Binding-site contacts:
Ligand atom CD contacts residue ASN41 of chain 1.E at 3.2 Å.
Ligand atom N contacts residue TYR52 of chain 1.E at 3.4 Å (h-bond).
Ligand atom CM2 contacts residue ASP44 of chain 1.E at 3.6 Å.
Ligand atom O contacts residue THR78 of chain 1.E at 3.7 Å.
Ligand atom O contacts residue PHE47 of chain 1.E at 3.0 Å (h-bond).
Ligand atom CD contacts residue SER46 of chain 1.E at 3.8 Å.
Ligand atom CB contacts residue PHE47 of chain 1.E at 3.2 Å (hydrophobic).
Ligand atom N contacts residue ASN50 of chain 1.E at 2.8 Å (h-bond).
Ligand atom CM2 contacts residue SER46 of chain 1.E at 3.6 Å.
Ligand atom O contacts residue ASN50 of chain 1.E at 3.0 Å (h-bond).
Ligand atom C contacts residue ASN50 of chain 1.E at 3.5 Å.
Ligand atom CA contacts residue PHE47 of chain 1.E at 3.2 Å (hydrophobic).
Ligand atom CM1 contacts residue TRP77 of chain 1.E at 3.4 Å (hydrophobic).
Ligand atom CZ contacts residue ASN41 of chain 1.E at 3.2 Å.
Ligand atom N contacts residue TRP77 of chain 1.E at 3.6 Å.
Ligand atom CA contacts residue TRP77 of chain 1.E at 3.6 Å (hydrophobic).
Ligand atom N contacts residue GLY45 of chain 1.E at 3.3 Å (h-bond).
Ligand atom OG1 contacts residue ASN50 of chain 1.E at 2.8 Å (h-bond).
Ligand atom CG contacts residue GLY45 of chain 1.E at 3.4 Å.
Ligand atom NH2 contacts residue ASN41 of chain 1.E at 3.5 Å (h-bond).
Ligand atom O contacts residue ASN50 of chain 1.E at 3.4 Å (h-bond).
Ligand atom O contacts residue TRP77 of chain 1.E at 3.7 Å.
Ligand atom N contacts residue TRP77 of chain 1.E at 3.6 Å.
Ligand atom C contacts residue TRP77 of chain 1.E at 3.4 Å (hydrophobic).
Ligand atom C contacts residue PHE47 of chain 1.E at 3.7 Å (hydrophobic).
Ligand atom CA contacts residue ASN50 of chain 1.E at 3.8 Å.
Ligand atom CD contacts residue PHE42 of chain 1.E at 3.8 Å (hydrophobic).
Ligand atom CM3 contacts residue TYR83 of chain 1.E at 3.6 Å (hydrophobic).
Ligand atom O contacts residue SER46 of chain 1.E at 3.2 Å.
Ligand atom O contacts residue TRP77 of chain 1.E at 2.9 Å.
Ligand atom NE contacts residue ASN41 of chain 1.E at 3.0 Å (h-bond).
Ligand atom CM2 contacts residue PHE42 of chain 1.E at 3.8 Å (hydrophobic).
Ligand atom C contacts residue TRP77 of chain 1.E at 3.4 Å (hydrophobic).
Ligand atom NH1 contacts residue ASN41 of chain 1.E at 3.4 Å (h-bond).
Ligand atom N contacts residue PHE47 of chain 1.E at 3.1 Å (h-bond).
Ligand atom CA contacts residue ASN50 of chain 1.E at 3.4 Å.
Ligand atom CG contacts residue PHE47 of chain 1.E at 3.5 Å (hydrophobic).
Ligand atom CB contacts residue ASN50 of chain 1.E at 3.7 Å.
Ligand atom O contacts residue SER48 of chain 1.E at 3.0 Å (h-bond).
Ligand atom CB contacts residue GLY45 of chain 1.E at 3.4 Å.

The protein below binds the small molecule below.
Small molecule (SMILES): CC(C)C[C@H](N)C(=O)N[C@@H](C)C(=O)N[C@H](C(=O)N[C@@H](CCCC[N+](C)(C)C)C(=O)N[C@@H](C)C(=O)N[C@@H](C)C(=O)N[C@H](C=O)CCCN=C(N)N)[C@@H](C)O

Sequence of chain 1.E:
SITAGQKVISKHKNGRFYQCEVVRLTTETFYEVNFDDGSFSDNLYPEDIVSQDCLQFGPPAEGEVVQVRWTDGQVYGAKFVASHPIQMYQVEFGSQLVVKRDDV